Binding-site contacts:
Ligand atom O6 contacts residue GLN567 of chain 1.B at 3.4 Å.
Ligand atom C5 contacts residue ASN318 of chain 1.B at 3.7 Å.
Ligand atom N2 contacts residue ASN318 of chain 1.B at 2.9 Å (h-bond).
Ligand atom O5 contacts residue ASN318 of chain 1.B at 2.4 Å (h-bond).
Ligand atom O7 contacts residue ASN318 of chain 1.B at 4.2 Å.
Ligand atom C7 contacts residue ASN318 of chain 1.B at 3.6 Å.
Ligand atom O5 contacts residue GLN567 of chain 1.B at 4.4 Å.
Ligand atom C3 contacts residue ASN318 of chain 1.B at 3.8 Å.
Ligand atom C8 contacts residue ASN318 of chain 1.B at 3.0 Å.
Ligand atom C6 contacts residue GLN567 of chain 1.B at 3.8 Å.
Ligand atom C1 contacts residue ASN318 of chain 1.B at 1.4 Å.
Ligand atom C4 contacts residue ASN318 of chain 1.B at 4.2 Å.
Ligand atom C2 contacts residue ASN318 of chain 1.B at 2.5 Å.

Sequence of chain 1.B:
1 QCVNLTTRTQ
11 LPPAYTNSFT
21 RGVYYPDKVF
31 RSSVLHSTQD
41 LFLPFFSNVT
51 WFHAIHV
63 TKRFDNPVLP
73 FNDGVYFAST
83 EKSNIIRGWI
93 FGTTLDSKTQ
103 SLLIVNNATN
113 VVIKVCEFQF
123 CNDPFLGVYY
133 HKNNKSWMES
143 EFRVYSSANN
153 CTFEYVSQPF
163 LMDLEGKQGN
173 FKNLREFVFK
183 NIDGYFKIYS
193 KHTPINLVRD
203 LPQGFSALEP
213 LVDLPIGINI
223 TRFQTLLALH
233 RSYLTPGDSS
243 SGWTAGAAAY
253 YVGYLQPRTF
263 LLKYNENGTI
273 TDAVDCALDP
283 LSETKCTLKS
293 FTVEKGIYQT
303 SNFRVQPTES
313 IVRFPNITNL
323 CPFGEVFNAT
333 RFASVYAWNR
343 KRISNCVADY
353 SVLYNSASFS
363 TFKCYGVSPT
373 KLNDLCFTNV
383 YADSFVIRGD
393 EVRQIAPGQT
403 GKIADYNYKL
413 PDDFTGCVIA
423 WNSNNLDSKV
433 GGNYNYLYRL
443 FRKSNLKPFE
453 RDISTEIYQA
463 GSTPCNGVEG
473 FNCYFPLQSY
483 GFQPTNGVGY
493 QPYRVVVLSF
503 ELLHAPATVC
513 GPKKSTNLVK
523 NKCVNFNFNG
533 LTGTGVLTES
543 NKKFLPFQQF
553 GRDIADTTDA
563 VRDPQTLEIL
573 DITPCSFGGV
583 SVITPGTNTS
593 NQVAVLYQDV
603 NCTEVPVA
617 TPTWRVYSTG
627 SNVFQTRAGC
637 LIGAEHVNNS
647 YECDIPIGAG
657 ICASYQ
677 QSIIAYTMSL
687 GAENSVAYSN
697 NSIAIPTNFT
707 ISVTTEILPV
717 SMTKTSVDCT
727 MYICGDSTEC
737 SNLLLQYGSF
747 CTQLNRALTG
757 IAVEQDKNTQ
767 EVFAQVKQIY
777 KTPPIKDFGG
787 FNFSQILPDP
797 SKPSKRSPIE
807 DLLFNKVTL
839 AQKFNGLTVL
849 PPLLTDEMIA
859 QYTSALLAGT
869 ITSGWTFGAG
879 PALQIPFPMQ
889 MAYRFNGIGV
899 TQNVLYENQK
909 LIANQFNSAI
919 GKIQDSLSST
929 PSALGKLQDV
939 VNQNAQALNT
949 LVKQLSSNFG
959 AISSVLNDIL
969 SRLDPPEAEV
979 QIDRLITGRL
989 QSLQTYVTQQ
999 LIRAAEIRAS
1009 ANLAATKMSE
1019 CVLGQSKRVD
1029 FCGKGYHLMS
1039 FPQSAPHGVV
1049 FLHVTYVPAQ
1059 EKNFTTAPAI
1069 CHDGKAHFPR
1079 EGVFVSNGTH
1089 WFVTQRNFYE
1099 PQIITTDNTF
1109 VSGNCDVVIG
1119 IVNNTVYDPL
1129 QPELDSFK

The small molecule below binds the protein below.
Small molecule (SMILES): CC(=O)N[C@@H]1[C@@H](O)[C@H](O)[C@@H](CO)O[C@H]1O